This protein binds this small molecule.
Small molecule (SMILES): CC(=O)N[C@@H]1[C@@H](O)[C@H](O)[C@@H](CO)O[C@H]1O

Sequence of chain 1.D:
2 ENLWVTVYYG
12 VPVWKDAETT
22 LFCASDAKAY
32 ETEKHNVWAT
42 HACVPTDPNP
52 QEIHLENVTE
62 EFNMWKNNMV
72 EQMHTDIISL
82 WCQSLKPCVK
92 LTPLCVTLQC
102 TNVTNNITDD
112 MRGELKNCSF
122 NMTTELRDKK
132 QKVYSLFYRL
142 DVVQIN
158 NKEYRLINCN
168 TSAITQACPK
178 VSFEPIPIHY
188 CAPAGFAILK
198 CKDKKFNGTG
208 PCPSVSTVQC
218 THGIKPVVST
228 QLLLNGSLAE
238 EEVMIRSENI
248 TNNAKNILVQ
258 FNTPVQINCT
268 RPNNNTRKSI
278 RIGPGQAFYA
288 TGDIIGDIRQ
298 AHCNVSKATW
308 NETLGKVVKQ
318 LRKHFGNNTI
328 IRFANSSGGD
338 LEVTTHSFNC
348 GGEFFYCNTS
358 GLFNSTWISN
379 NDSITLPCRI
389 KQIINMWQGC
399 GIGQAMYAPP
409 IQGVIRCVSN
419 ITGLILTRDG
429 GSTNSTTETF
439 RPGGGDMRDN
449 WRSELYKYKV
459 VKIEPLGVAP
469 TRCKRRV

Binding-site contacts:
Ligand atom C5 contacts residue ASN308 of chain 1.D at 3.6 Å.
Ligand atom O7 contacts residue TRP364 of chain 1.D at 3.8 Å.
Ligand atom C2 contacts residue ASN308 of chain 1.D at 2.6 Å.
Ligand atom C3 contacts residue ASN308 of chain 1.D at 3.9 Å.
Ligand atom C3 contacts residue TRP364 of chain 1.D at 4.3 Å (hydrophobic).
Ligand atom O3 contacts residue TRP364 of chain 1.D at 4.4 Å.
Ligand atom C4 contacts residue ASN308 of chain 1.D at 4.3 Å.
Ligand atom N2 contacts residue ASN308 of chain 1.D at 2.3 Å (h-bond).
Ligand atom C8 contacts residue ASN308 of chain 1.D at 3.3 Å.
Ligand atom O6 contacts residue THR363 of chain 1.D at 4.4 Å.
Ligand atom C4 contacts residue TRP364 of chain 1.D at 4.3 Å (hydrophobic).
Ligand atom C6 contacts residue SER362 of chain 1.D at 3.7 Å.
Ligand atom O7 contacts residue ASN308 of chain 1.D at 4.0 Å.
Ligand atom O5 contacts residue TRP364 of chain 1.D at 3.9 Å.
Ligand atom C1 contacts residue TRP364 of chain 1.D at 4.2 Å (hydrophobic).
Ligand atom O6 contacts residue SER362 of chain 1.D at 3.8 Å.
Ligand atom C1 contacts residue ASN308 of chain 1.D at 1.4 Å.
Ligand atom O5 contacts residue ASN308 of chain 1.D at 2.3 Å (h-bond).
Ligand atom C7 contacts residue ASN308 of chain 1.D at 3.0 Å.
Ligand atom C2 contacts residue TRP364 of chain 1.D at 3.6 Å (hydrophobic).